Sequence of chain 1.A:
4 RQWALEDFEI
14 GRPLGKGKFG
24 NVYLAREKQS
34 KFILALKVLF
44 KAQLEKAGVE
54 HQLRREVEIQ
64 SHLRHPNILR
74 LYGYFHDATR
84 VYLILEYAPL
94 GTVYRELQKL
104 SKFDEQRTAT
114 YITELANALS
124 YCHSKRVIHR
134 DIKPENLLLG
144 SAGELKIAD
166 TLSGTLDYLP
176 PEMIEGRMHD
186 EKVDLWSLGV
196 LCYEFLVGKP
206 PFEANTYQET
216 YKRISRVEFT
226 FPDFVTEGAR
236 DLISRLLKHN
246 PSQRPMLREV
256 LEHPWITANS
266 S

Binding-site contacts:
Ligand atom C5 contacts residue ALA38 of chain 1.A at 3.9 Å (hydrophobic).
Ligand atom CAE contacts residue GLY94 of chain 1.A at 4.0 Å.
Ligand atom CAJ contacts residue VAL25 of chain 1.A at 3.4 Å (hydrophobic).
Ligand atom CAJ contacts residue GLY18 of chain 1.A at 3.6 Å.
Ligand atom C4 contacts residue LEU141 of chain 1.A at 3.8 Å (hydrophobic).
Ligand atom CL5 contacts residue GLU89 of chain 1.A at 4.1 Å.
Ligand atom CAD contacts residue LEU17 of chain 1.A at 3.9 Å (hydrophobic).
Ligand atom OAP contacts residue ARG98 of chain 1.A at 4.1 Å.
Ligand atom CL5 contacts residue VAL25 of chain 1.A at 4.0 Å.
Ligand atom C6 contacts residue LEU141 of chain 1.A at 3.8 Å (hydrophobic).
Ligand atom CAC contacts residue LEU17 of chain 1.A at 3.9 Å (hydrophobic).
Ligand atom CAT contacts residue ARG15 of chain 1.A at 3.6 Å.
Ligand atom CAK contacts residue VAL25 of chain 1.A at 3.8 Å (hydrophobic).
Ligand atom NAN contacts residue ALA91 of chain 1.A at 2.8 Å (h-bond).
Ligand atom C5 contacts residue LEU141 of chain 1.A at 3.6 Å (hydrophobic).
Ligand atom CAT contacts residue GLY94 of chain 1.A at 4.1 Å.
Ligand atom CAW contacts residue VAL25 of chain 1.A at 4.0 Å (hydrophobic).
Ligand atom CAD contacts residue GLY94 of chain 1.A at 3.2 Å.
Ligand atom CAD contacts residue ALA91 of chain 1.A at 3.5 Å (hydrophobic).
Ligand atom CL5 contacts residue LEU72 of chain 1.A at 3.9 Å.
Ligand atom CL5 contacts residue ALA38 of chain 1.A at 3.8 Å.
Ligand atom N1 contacts residue TYR90 of chain 1.A at 3.7 Å.
Ligand atom CAA contacts residue LYS102 of chain 1.A at 3.4 Å.
Ligand atom CAS contacts residue ALA91 of chain 1.A at 3.6 Å (hydrophobic).
Ligand atom CAS contacts residue GLY94 of chain 1.A at 3.2 Å.
Ligand atom CAS contacts residue LEU17 of chain 1.A at 3.8 Å (hydrophobic).
Ligand atom C6 contacts residue ALA91 of chain 1.A at 3.6 Å (hydrophobic).
Ligand atom CAF contacts residue ARG15 of chain 1.A at 3.6 Å.
Ligand atom C2 contacts residue ALA91 of chain 1.A at 3.5 Å (hydrophobic).
Ligand atom CL5 contacts residue LEU88 of chain 1.A at 3.2 Å.
Ligand atom NAN contacts residue GLY94 of chain 1.A at 3.6 Å.
Ligand atom CAE contacts residue LEU17 of chain 1.A at 3.3 Å (hydrophobic).
Ligand atom OAQ contacts residue ARG15 of chain 1.A at 3.4 Å (salt-bridge).
Ligand atom CAF contacts residue GLY94 of chain 1.A at 3.8 Å.
Ligand atom CAC contacts residue GLY94 of chain 1.A at 3.6 Å.
Ligand atom NAO contacts residue VAL25 of chain 1.A at 3.7 Å.
Ligand atom C6 contacts residue ALA38 of chain 1.A at 3.7 Å (hydrophobic).
Ligand atom N1 contacts residue ALA91 of chain 1.A at 3.2 Å (h-bond).
Ligand atom CL5 contacts residue LEU141 of chain 1.A at 4.1 Å.
Ligand atom C6 contacts residue GLU89 of chain 1.A at 3.8 Å.

The protein below binds the small molecule below.
Small molecule (SMILES): COCCOc1ccc(Nc2ncc(Cl)c(NC3CC3)n2)cc1